Sequence of chain 1.B:
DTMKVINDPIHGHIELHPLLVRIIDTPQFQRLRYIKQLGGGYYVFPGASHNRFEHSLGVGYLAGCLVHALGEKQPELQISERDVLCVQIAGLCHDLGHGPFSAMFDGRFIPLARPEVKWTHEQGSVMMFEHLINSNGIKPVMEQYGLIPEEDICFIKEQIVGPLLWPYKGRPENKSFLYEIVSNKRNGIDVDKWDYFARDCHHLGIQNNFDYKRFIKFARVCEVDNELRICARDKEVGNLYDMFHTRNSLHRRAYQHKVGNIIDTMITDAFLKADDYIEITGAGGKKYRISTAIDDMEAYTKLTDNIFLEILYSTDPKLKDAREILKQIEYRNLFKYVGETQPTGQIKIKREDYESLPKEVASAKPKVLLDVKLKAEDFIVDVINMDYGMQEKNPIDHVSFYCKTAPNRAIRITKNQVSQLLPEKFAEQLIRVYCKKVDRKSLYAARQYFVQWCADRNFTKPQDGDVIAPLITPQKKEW

The small molecule below binds the protein below.
Small molecule (SMILES): Nc1ncnc2c1ncn2[C@H]1C[C@H](O)[C@@H](CO[P](=O)(O)N[P](=O)(O)OP(=O)(O)O)O1

Sequence of chain 1.D:
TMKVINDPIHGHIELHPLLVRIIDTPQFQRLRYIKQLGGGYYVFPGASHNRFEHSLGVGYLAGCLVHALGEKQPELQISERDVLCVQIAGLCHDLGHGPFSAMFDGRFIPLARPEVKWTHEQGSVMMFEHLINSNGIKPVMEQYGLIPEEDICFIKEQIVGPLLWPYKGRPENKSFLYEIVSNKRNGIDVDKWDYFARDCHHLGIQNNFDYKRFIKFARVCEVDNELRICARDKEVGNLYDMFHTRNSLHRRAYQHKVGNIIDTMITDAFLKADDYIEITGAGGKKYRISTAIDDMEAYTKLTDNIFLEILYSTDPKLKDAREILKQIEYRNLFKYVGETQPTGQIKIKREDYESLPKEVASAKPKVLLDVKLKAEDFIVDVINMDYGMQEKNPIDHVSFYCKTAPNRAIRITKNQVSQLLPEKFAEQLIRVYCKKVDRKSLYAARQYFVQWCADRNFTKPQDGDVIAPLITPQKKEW

Sequence of chain 1.C:
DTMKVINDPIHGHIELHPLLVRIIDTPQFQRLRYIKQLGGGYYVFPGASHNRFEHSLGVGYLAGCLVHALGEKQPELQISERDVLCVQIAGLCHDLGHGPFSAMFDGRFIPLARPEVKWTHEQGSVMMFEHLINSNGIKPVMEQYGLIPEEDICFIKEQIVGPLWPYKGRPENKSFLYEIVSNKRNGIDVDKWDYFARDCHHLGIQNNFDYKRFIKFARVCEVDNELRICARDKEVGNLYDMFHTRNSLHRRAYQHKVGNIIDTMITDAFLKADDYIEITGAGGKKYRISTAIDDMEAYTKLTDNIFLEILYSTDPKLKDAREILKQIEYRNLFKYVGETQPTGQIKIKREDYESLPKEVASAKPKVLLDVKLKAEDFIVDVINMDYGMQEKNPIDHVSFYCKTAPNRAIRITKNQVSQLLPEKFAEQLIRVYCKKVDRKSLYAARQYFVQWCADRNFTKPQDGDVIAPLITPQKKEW

Binding-site contacts:
Ligand atom PB contacts residue MG1 of chain 1.HA at 3.3 Å.
Ligand atom C5' contacts residue VAL11 of chain 1.D at 3.3 Å (hydrophobic).
Ligand atom O1B contacts residue MG1 of chain 1.HA at 2.1 Å.
Ligand atom O1B contacts residue GTP1 of chain 1.JA at 2.7 Å (h-bond).
Ligand atom O1A contacts residue ARG227 of chain 1.B at 2.7 Å (salt-bridge).
Ligand atom O1G contacts residue ARG246 of chain 1.B at 2.9 Å (salt-bridge).
Ligand atom C5' contacts residue GTP1 of chain 1.JA at 3.4 Å.
Ligand atom O1G contacts residue LYS248 of chain 1.B at 3.2 Å (salt-bridge).
Ligand atom O3G contacts residue LYS417 of chain 1.B at 3.6 Å.
Ligand atom C5 contacts residue ARG227 of chain 1.B at 3.4 Å.
Ligand atom N3 contacts residue ASN13 of chain 1.D at 3.0 Å (h-bond).
Ligand atom N9 contacts residue ARG227 of chain 1.B at 3.4 Å (salt-bridge).
Ligand atom C4' contacts residue GTP1 of chain 1.JA at 3.5 Å.
Ligand atom N6 contacts residue ASN252 of chain 1.B at 3.2 Å (h-bond).
Ligand atom N3A contacts residue GTP1 of chain 1.JA at 3.6 Å (h-bond).
Ligand atom O2B contacts residue LYS271 of chain 1.C at 2.5 Å (salt-bridge).
Ligand atom O3B contacts residue LYS271 of chain 1.C at 2.8 Å (salt-bridge).
Ligand atom C3' contacts residue GTP1 of chain 1.JA at 3.4 Å.
Ligand atom O1A contacts residue LYS248 of chain 1.B at 2.8 Å (salt-bridge).
Ligand atom O3' contacts residue GTP1 of chain 1.JA at 3.5 Å (h-bond).
Ligand atom O2G contacts residue LYS417 of chain 1.B at 3.0 Å (salt-bridge).
Ligand atom O2B contacts residue HIS270 of chain 1.C at 3.2 Å.
Ligand atom N9 contacts residue PHE51 of chain 1.C at 3.4 Å.
Ligand atom PG contacts residue MG1 of chain 1.HA at 3.3 Å.
Ligand atom O3' contacts residue ASN13 of chain 1.D at 3.0 Å (h-bond).
Ligand atom N6 contacts residue ARG266 of chain 1.C at 3.3 Å.
Ligand atom C1' contacts residue ASN13 of chain 1.D at 3.6 Å.
Ligand atom C1' contacts residue PHE51 of chain 1.C at 3.4 Å (hydrophobic).
Ligand atom N7 contacts residue ARG227 of chain 1.B at 3.4 Å (salt-bridge).
Ligand atom O2G contacts residue MG1 of chain 1.HA at 2.0 Å.
Ligand atom PB contacts residue LYS271 of chain 1.C at 3.4 Å.
Ligand atom C3' contacts residue VAL50 of chain 1.C at 3.2 Å (hydrophobic).
Ligand atom O3' contacts residue VAL50 of chain 1.C at 2.8 Å (h-bond).
Ligand atom C4 contacts residue ARG227 of chain 1.B at 3.2 Å.
Ligand atom C2' contacts residue PHE51 of chain 1.C at 3.5 Å (hydrophobic).
Ligand atom O4' contacts residue ARG227 of chain 1.B at 3.0 Å (salt-bridge).
Ligand atom O3G contacts residue ARG246 of chain 1.B at 2.9 Å (salt-bridge).
Ligand atom O2G contacts residue GTP1 of chain 1.JA at 3.0 Å (h-bond).
Ligand atom O2A contacts residue HIS270 of chain 1.C at 2.6 Å (h-bond).
Ligand atom O3B contacts residue MG1 of chain 1.HA at 3.5 Å.